Binding-site contacts:
Ligand atom O1A contacts residue SER130 of chain 1.E at 3.5 Å.
Ligand atom C1 contacts residue SER130 of chain 1.E at 3.7 Å.
Ligand atom O6 contacts residue LEU219 of chain 1.E at 2.7 Å (h-bond).
Ligand atom C6 contacts residue GLY129 of chain 1.E at 3.9 Å.
Ligand atom C4 contacts residue GLY129 of chain 1.E at 3.4 Å.
Ligand atom C9 contacts residue TRP147 of chain 1.E at 4.0 Å (hydrophobic).
Ligand atom O8 contacts residue TYR92 of chain 1.E at 3.2 Å (h-bond).
Ligand atom O1B contacts residue SER130 of chain 1.E at 2.8 Å (h-bond).
Ligand atom C5 contacts residue LEU219 of chain 1.E at 3.8 Å (hydrophobic).
Ligand atom O10 contacts residue LEU188 of chain 1.E at 3.2 Å.
Ligand atom C9 contacts residue TYR92 of chain 1.E at 3.4 Å (hydrophobic).
Ligand atom O9 contacts residue SER220 of chain 1.E at 3.9 Å.
Ligand atom O9 contacts residue TYR92 of chain 1.E at 2.9 Å (h-bond).
Ligand atom C7 contacts residue TRP147 of chain 1.E at 3.7 Å (hydrophobic).
Ligand atom C11 contacts residue THR149 of chain 1.E at 3.8 Å.
Ligand atom O7 contacts residue LEU188 of chain 1.E at 3.5 Å.
Ligand atom C8 contacts residue TYR92 of chain 1.E at 3.9 Å (hydrophobic).
Ligand atom C8 contacts residue TRP147 of chain 1.E at 4.1 Å (hydrophobic).
Ligand atom O9 contacts residue HIS177 of chain 1.E at 3.9 Å.
Ligand atom C1 contacts residue ASN131 of chain 1.E at 3.7 Å.
Ligand atom C9 contacts residue LEU188 of chain 1.E at 4.1 Å (hydrophobic).
Ligand atom C11 contacts residue GLY128 of chain 1.E at 3.7 Å.
Ligand atom C10 contacts residue GLY129 of chain 1.E at 3.9 Å.
Ligand atom C9 contacts residue HIS177 of chain 1.E at 3.9 Å.
Ligand atom C11 contacts residue GLY129 of chain 1.E at 3.9 Å.
Ligand atom O4 contacts residue GLY129 of chain 1.E at 3.9 Å.
Ligand atom O10 contacts residue THR149 of chain 1.E at 4.0 Å.
Ligand atom O1B contacts residue ASN131 of chain 1.E at 3.6 Å.
Ligand atom O9 contacts residue GLU184 of chain 1.E at 2.7 Å (salt-bridge).
Ligand atom O1A contacts residue ASN131 of chain 1.E at 2.9 Å (h-bond).
Ligand atom N5 contacts residue GLY129 of chain 1.E at 2.9 Å (h-bond).
Ligand atom O3 contacts residue TRP216 of chain 1.E at 3.7 Å.
Ligand atom C6 contacts residue LEU219 of chain 1.E at 3.5 Å (hydrophobic).
Ligand atom C5 contacts residue GLY129 of chain 1.E at 3.6 Å.
Ligand atom O8 contacts residue TRP147 of chain 1.E at 3.9 Å.
Ligand atom O6 contacts residue GLU184 of chain 1.E at 3.1 Å (salt-bridge).
Ligand atom O6 contacts residue TRP216 of chain 1.E at 3.7 Å.
Ligand atom C9 contacts residue GLU184 of chain 1.E at 3.2 Å.
Ligand atom O9 contacts residue SER222 of chain 1.E at 3.0 Å (h-bond).
Ligand atom C11 contacts residue TRP147 of chain 1.E at 3.8 Å (hydrophobic).

Sequence of chain 1.E:
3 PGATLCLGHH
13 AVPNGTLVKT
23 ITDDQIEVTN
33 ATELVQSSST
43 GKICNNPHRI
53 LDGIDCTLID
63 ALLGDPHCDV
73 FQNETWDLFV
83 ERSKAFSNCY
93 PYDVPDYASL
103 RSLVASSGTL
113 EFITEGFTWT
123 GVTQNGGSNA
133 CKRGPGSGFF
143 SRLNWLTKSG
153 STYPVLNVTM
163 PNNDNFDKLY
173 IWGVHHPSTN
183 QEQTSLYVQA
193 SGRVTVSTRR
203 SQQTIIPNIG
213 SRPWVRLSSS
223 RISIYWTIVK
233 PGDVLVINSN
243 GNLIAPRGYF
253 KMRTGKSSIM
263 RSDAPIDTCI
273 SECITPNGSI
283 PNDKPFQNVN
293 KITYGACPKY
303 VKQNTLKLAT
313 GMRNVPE

The small molecule below binds the protein below.
Small molecule (SMILES): CC(=O)N[C@@H]1[C@@H](O)[C@H](O[C@@H]2O[C@H](CO)[C@H](O)[C@H](O[C@]3(C(=O)O)C[C@H](O)[C@@H](NC(C)=O)[C@H]([C@H](O)[C@H](O)CO)O3)[C@H]2O)[C@@H](CO)O[C@H]1O